Binding-site contacts:
Ligand atom NAR contacts residue HIS189 of chain 1.F at 3.3 Å.
Ligand atom CAO contacts residue PHE186 of chain 1.F at 3.3 Å (hydrophobic).
Ligand atom O contacts residue GLU191 of chain 1.F at 3.4 Å (salt-bridge).
Ligand atom CAL contacts residue HIS189 of chain 1.F at 3.1 Å.
Ligand atom O contacts residue LYS242 of chain 1.F at 3.1 Å (salt-bridge).
Ligand atom CAD contacts residue ASN291 of chain 1.F at 3.7 Å.
Ligand atom CAQ contacts residue TRP209 of chain 1.F at 3.5 Å (hydrophobic).
Ligand atom CA contacts residue GLU191 of chain 1.F at 3.6 Å.
Ligand atom OAU contacts residue LYS207 of chain 1.F at 2.7 Å (salt-bridge).
Ligand atom CAA contacts residue THR290 of chain 1.F at 3.4 Å.
Ligand atom CAB contacts residue TYR178 of chain 1.F at 3.2 Å (hydrophobic).
Ligand atom OAT contacts residue TYR133 of chain 1.F at 3.3 Å (h-bond).
Ligand atom CAM contacts residue HIS189 of chain 1.F at 3.5 Å.
Ligand atom OAT contacts residue TYR178 of chain 1.F at 3.5 Å.
Ligand atom CAG contacts residue ASP136 of chain 1.F at 3.2 Å.
Ligand atom NAF contacts residue ASP136 of chain 1.F at 3.7 Å.
Ligand atom CA contacts residue TYR178 of chain 1.F at 3.6 Å (hydrophobic).
Ligand atom CAM contacts residue MN1 of chain 1.HA at 3.0 Å.
Ligand atom C contacts residue GLU191 of chain 1.F at 3.4 Å.
Ligand atom N contacts residue MN1 of chain 1.HA at 2.5 Å.
Ligand atom CAP contacts residue PHE186 of chain 1.F at 3.4 Å (hydrophobic).
Ligand atom N contacts residue HIS189 of chain 1.F at 3.1 Å (h-bond).
Ligand atom OAU contacts residue TYR133 of chain 1.F at 3.6 Å (h-bond).
Ligand atom N contacts residue GLU191 of chain 1.F at 3.5 Å (salt-bridge).
Ligand atom CA contacts residue MN1 of chain 1.HA at 3.4 Å.
Ligand atom CAN contacts residue PHE186 of chain 1.F at 3.6 Å (hydrophobic).
Ligand atom OAU contacts residue PHE186 of chain 1.F at 3.4 Å.
Ligand atom CAQ contacts residue HIS277 of chain 1.F at 3.7 Å.
Ligand atom C contacts residue TYR178 of chain 1.F at 3.8 Å (hydrophobic).
Ligand atom NAR contacts residue HIS277 of chain 1.F at 3.5 Å (h-bond).
Ligand atom CAB contacts residue SER289 of chain 1.F at 3.8 Å.
Ligand atom CAQ contacts residue MN1 of chain 1.HA at 3.3 Å.
Ligand atom NAC contacts residue TYR178 of chain 1.F at 3.6 Å.
Ligand atom CAL contacts residue MN1 of chain 1.HA at 3.0 Å.
Ligand atom CAS contacts residue PHE186 of chain 1.F at 3.2 Å (hydrophobic).
Ligand atom OAT contacts residue PHE186 of chain 1.F at 3.7 Å.
Ligand atom CAQ contacts residue PHE186 of chain 1.F at 3.5 Å (hydrophobic).
Ligand atom CAH contacts residue TYR176 of chain 1.F at 3.4 Å (hydrophobic).
Ligand atom NAR contacts residue MN1 of chain 1.HA at 2.2 Å.
Ligand atom CAA contacts residue SER289 of chain 1.F at 3.3 Å.

Sequence of chain 1.F:
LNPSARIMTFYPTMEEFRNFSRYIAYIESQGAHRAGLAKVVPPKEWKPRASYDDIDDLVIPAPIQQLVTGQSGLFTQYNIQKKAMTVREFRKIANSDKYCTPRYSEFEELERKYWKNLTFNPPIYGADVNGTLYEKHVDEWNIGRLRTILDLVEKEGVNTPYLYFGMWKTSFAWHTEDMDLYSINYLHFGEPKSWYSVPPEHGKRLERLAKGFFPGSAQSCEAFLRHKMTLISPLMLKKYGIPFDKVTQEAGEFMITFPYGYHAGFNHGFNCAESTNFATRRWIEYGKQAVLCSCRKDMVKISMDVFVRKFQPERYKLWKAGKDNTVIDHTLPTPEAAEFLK

A protein and the small-molecule ligand that binds it are described below.
Small molecule (SMILES): CCN(/C=C/N(C)C)C(=O)CNCc1cc(C(=O)O)ccn1